The protein below binds the small molecule below.
Small molecule (SMILES): O=P(O)(O)O[C@@H]1[C@H](O)[C@H](O)[C@@H](OP(=O)(O)O)[C@H](OP(=O)(O)O)[C@H]1O

Binding-site contacts:
Ligand atom C5 contacts residue ARG568 of chain 1.B at 4.4 Å.
Ligand atom O11 contacts residue ARG568 of chain 1.B at 3.5 Å (salt-bridge).
Ligand atom C1 contacts residue ARG568 of chain 1.B at 3.7 Å.
Ligand atom O52 contacts residue ARG510 of chain 1.B at 2.7 Å (salt-bridge).
Ligand atom P4 contacts residue ARG270 of chain 1.B at 4.2 Å.
Ligand atom O52 contacts residue TYR567 of chain 1.B at 3.2 Å (h-bond).
Ligand atom O3 contacts residue ARG568 of chain 1.B at 2.4 Å (salt-bridge).
Ligand atom O43 contacts residue ARG266 of chain 1.B at 3.4 Å (salt-bridge).
Ligand atom C3 contacts residue LYS569 of chain 1.B at 4.1 Å.
Ligand atom P5 contacts residue LYS507 of chain 1.B at 4.1 Å.
Ligand atom C4 contacts residue ARG568 of chain 1.B at 4.3 Å.
Ligand atom O43 contacts residue ARG270 of chain 1.B at 3.4 Å (salt-bridge).
Ligand atom C3 contacts residue ARG568 of chain 1.B at 3.7 Å.
Ligand atom O6 contacts residue ARG568 of chain 1.B at 4.3 Å.
Ligand atom P1 contacts residue ARG568 of chain 1.B at 3.8 Å.
Ligand atom O52 contacts residue LYS507 of chain 1.B at 3.8 Å.
Ligand atom P5 contacts residue ARG510 of chain 1.B at 4.2 Å.
Ligand atom O53 contacts residue LYS507 of chain 1.B at 3.7 Å.
Ligand atom O4 contacts residue LYS569 of chain 1.B at 4.2 Å.
Ligand atom O51 contacts residue LYS507 of chain 1.B at 3.7 Å.
Ligand atom O42 contacts residue LYS569 of chain 1.B at 3.9 Å.
Ligand atom C4 contacts residue ARG270 of chain 1.B at 4.0 Å.
Ligand atom O51 contacts residue ARG270 of chain 1.B at 2.5 Å (salt-bridge).
Ligand atom O53 contacts residue TYR567 of chain 1.B at 3.5 Å (h-bond).
Ligand atom O5 contacts residue TYR567 of chain 1.B at 4.4 Å.
Ligand atom O53 contacts residue ARG270 of chain 1.B at 3.2 Å (salt-bridge).
Ligand atom P4 contacts residue LYS569 of chain 1.B at 3.8 Å.
Ligand atom C4 contacts residue LYS569 of chain 1.B at 3.7 Å.
Ligand atom O4 contacts residue ARG270 of chain 1.B at 3.4 Å (salt-bridge).
Ligand atom O41 contacts residue LYS569 of chain 1.B at 2.6 Å (salt-bridge).
Ligand atom O5 contacts residue LYS569 of chain 1.B at 3.9 Å.
Ligand atom P5 contacts residue ARG270 of chain 1.B at 3.2 Å.
Ligand atom C2 contacts residue ARG568 of chain 1.B at 4.2 Å.
Ligand atom C6 contacts residue ARG568 of chain 1.B at 3.5 Å.
Ligand atom C5 contacts residue ARG270 of chain 1.B at 3.4 Å.
Ligand atom O12 contacts residue ARG568 of chain 1.B at 3.6 Å.
Ligand atom O1 contacts residue ARG568 of chain 1.B at 3.0 Å (salt-bridge).
Ligand atom P5 contacts residue TYR567 of chain 1.B at 3.9 Å.
Ligand atom O5 contacts residue ARG270 of chain 1.B at 3.7 Å.
Ligand atom O3 contacts residue LYS569 of chain 1.B at 3.4 Å.

Sequence of chain 1.B:
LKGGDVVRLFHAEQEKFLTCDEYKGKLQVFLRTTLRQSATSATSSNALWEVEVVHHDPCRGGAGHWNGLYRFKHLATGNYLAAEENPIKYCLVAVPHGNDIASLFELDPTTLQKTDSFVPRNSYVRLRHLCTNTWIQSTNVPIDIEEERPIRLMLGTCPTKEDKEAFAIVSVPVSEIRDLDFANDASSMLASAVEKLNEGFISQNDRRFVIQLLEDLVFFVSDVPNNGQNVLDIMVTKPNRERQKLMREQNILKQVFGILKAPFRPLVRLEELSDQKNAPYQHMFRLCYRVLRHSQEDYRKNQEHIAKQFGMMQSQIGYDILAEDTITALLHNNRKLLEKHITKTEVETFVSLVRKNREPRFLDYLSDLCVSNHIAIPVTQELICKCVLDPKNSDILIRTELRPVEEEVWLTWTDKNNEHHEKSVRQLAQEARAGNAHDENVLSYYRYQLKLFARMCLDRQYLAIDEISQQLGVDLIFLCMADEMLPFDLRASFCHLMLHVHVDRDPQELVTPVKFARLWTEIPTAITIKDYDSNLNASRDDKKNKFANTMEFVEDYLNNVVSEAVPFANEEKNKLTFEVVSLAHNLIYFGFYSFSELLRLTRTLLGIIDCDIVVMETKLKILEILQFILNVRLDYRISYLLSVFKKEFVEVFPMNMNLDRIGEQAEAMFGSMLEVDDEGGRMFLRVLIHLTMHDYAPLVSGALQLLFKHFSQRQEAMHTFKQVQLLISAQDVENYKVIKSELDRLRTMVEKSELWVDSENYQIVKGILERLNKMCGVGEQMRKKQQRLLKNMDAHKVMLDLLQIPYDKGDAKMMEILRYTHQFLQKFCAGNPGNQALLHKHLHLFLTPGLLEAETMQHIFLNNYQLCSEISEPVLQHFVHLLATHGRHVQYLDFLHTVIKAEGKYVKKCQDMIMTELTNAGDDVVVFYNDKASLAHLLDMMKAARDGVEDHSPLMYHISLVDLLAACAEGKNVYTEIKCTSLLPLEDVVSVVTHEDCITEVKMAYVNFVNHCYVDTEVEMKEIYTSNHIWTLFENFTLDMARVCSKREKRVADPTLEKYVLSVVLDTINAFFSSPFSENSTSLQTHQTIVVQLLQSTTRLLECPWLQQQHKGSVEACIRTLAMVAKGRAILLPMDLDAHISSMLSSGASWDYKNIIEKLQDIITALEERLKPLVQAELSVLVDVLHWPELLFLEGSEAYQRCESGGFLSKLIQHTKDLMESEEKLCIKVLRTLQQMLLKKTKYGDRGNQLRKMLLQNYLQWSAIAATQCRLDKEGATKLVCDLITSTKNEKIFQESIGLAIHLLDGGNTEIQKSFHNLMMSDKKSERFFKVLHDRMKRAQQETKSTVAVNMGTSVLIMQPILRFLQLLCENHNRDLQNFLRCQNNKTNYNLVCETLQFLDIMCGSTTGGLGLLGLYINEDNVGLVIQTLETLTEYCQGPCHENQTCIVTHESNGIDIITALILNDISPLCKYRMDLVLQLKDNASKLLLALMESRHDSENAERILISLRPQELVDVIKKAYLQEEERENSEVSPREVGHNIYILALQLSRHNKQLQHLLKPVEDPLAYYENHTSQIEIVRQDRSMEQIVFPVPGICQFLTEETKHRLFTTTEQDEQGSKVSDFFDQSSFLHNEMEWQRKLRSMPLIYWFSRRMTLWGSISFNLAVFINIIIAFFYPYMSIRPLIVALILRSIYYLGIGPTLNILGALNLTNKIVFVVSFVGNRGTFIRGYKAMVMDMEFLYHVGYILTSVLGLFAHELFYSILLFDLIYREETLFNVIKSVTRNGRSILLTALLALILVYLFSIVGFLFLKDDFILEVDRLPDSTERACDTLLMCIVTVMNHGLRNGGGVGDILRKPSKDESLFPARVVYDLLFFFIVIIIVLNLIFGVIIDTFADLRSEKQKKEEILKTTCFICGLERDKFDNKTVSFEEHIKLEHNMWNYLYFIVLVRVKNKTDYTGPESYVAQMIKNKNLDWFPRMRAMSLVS